Binding-site contacts:
Ligand atom O1 contacts residue ILE371 of chain 1.A at 3.2 Å.
Ligand atom C5 contacts residue HIS447 of chain 1.A at 3.7 Å.
Ligand atom C1 contacts residue LEU19 of chain 1.D at 4.0 Å (hydrophobic).
Ligand atom C4 contacts residue GLU307 of chain 1.A at 3.0 Å.
Ligand atom O4 contacts residue GLU307 of chain 1.A at 3.6 Å.
Ligand atom C5 contacts residue PHE84 of chain 1.D at 4.0 Å (hydrophobic).
Ligand atom O4 contacts residue TYR334 of chain 1.A at 3.5 Å (h-bond).
Ligand atom C2 contacts residue GLN126 of chain 1.D at 3.8 Å.
Ligand atom O4 contacts residue MET350 of chain 1.A at 4.0 Å.
Ligand atom C4 contacts residue GLU332 of chain 1.A at 3.9 Å.
Ligand atom C5 contacts residue GLU307 of chain 1.A at 3.6 Å.
Ligand atom C2 contacts residue TYR20 of chain 1.D at 2.8 Å (hydrophobic).
Ligand atom O1 contacts residue GLN126 of chain 1.D at 3.5 Å (h-bond).
Ligand atom O3 contacts residue MET350 of chain 1.A at 3.7 Å.
Ligand atom O2 contacts residue GLN126 of chain 1.D at 3.3 Å (h-bond).
Ligand atom C3 contacts residue TYR20 of chain 1.D at 3.7 Å (hydrophobic).
Ligand atom C4 contacts residue MET350 of chain 1.A at 3.9 Å (hydrophobic).
Ligand atom C5 contacts residue MN1 of chain 1.I at 2.9 Å.
Ligand atom C1 contacts residue GLN126 of chain 1.D at 3.4 Å.
Ligand atom O3 contacts residue LEU19 of chain 1.D at 3.8 Å.
Ligand atom O5 contacts residue HIS448 of chain 1.A at 3.0 Å (h-bond).
Ligand atom C5 contacts residue GLU332 of chain 1.A at 3.7 Å.
Ligand atom O5 contacts residue HIS447 of chain 1.A at 3.4 Å (h-bond).
Ligand atom O3 contacts residue GLU307 of chain 1.A at 3.9 Å.
Ligand atom O2 contacts residue HIS129 of chain 1.D at 2.6 Å (h-bond).
Ligand atom O5 contacts residue GLU332 of chain 1.A at 3.4 Å (salt-bridge).
Ligand atom C1 contacts residue TYR20 of chain 1.D at 1.4 Å (hydrophobic).
Ligand atom O1 contacts residue ASN123 of chain 1.D at 3.3 Å (h-bond).
Ligand atom C2 contacts residue HIS129 of chain 1.D at 3.9 Å.
Ligand atom O4 contacts residue MN1 of chain 1.I at 2.8 Å.
Ligand atom O2 contacts residue PHE84 of chain 1.D at 3.7 Å.
Ligand atom O3 contacts residue PHE280 of chain 1.A at 3.3 Å.
Ligand atom O2 contacts residue TYR20 of chain 1.D at 3.3 Å (h-bond).
Ligand atom O5 contacts residue GLU307 of chain 1.A at 2.9 Å.
Ligand atom O4 contacts residue HIS349 of chain 1.A at 4.0 Å.
Ligand atom O3 contacts residue TYR20 of chain 1.D at 3.9 Å.
Ligand atom C4 contacts residue MN1 of chain 1.I at 3.0 Å.
Ligand atom O5 contacts residue MN1 of chain 1.I at 2.0 Å.
Ligand atom O4 contacts residue GLU332 of chain 1.A at 3.0 Å (salt-bridge).
Ligand atom O1 contacts residue TYR20 of chain 1.D at 2.1 Å (h-bond).

Sequence of chain 1.D:
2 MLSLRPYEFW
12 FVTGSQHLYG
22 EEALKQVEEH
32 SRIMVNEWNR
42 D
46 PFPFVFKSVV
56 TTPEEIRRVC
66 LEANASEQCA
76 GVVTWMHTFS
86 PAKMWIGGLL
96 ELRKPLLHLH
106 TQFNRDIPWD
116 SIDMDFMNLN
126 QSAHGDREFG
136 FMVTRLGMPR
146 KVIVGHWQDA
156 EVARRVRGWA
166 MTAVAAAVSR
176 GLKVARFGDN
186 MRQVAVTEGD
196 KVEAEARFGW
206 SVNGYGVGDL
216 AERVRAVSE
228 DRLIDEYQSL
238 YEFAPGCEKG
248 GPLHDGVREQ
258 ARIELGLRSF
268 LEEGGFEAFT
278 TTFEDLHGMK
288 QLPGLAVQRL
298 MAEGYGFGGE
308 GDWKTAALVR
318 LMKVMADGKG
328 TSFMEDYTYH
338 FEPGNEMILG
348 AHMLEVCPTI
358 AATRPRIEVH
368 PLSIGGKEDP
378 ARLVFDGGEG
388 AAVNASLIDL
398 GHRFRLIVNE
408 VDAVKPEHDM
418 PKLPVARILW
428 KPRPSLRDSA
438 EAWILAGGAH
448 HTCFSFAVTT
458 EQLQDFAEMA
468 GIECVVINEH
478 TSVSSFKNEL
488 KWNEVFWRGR

Sequence of chain 1.A:
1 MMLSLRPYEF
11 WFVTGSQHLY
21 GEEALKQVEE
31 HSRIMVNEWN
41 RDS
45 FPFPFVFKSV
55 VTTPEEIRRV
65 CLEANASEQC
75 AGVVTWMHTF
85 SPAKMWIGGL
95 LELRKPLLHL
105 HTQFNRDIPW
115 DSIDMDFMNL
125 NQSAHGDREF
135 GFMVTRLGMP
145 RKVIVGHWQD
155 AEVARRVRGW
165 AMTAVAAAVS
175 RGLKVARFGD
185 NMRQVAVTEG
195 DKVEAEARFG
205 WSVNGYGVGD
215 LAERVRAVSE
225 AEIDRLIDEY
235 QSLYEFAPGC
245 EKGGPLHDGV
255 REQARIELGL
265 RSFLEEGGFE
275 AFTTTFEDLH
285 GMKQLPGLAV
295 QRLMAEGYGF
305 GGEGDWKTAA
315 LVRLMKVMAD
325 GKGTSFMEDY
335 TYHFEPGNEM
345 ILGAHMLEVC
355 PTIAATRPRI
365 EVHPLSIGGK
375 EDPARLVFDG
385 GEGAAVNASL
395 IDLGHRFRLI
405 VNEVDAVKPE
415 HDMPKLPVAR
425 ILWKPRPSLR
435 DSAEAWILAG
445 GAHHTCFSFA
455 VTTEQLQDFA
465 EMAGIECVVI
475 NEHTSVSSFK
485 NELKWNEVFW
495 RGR

The small molecule below binds the protein below.
Small molecule (SMILES): OC[C@@H](O)C(O)[C@@H](O)CO